Binding-site contacts:
Ligand atom C11 contacts residue GLU312 of chain 1.A at 4.0 Å.
Ligand atom N08 contacts residue VAL331 of chain 1.A at 4.4 Å.
Ligand atom N10 contacts residue GLY310 of chain 1.A at 3.7 Å.
Ligand atom C15 contacts residue GLN334 of chain 1.A at 4.4 Å.
Ligand atom C05 contacts residue GLY332 of chain 1.A at 3.9 Å.
Ligand atom O14 contacts residue GLY333 of chain 1.A at 4.3 Å.
Ligand atom O14 contacts residue GLY332 of chain 1.A at 3.4 Å (h-bond).
Ligand atom N08 contacts residue GLY332 of chain 1.A at 4.0 Å.
Ligand atom C09 contacts residue GLU312 of chain 1.A at 3.9 Å.
Ligand atom N10 contacts residue LEU330 of chain 1.A at 3.5 Å (h-bond).
Ligand atom C09 contacts residue VAL331 of chain 1.A at 4.2 Å (hydrophobic).
Ligand atom C09 contacts residue TYR580 of chain 1.A at 4.3 Å (hydrophobic).
Ligand atom C21 contacts residue LYS335 of chain 1.A at 4.4 Å.
Ligand atom N08 contacts residue GLY310 of chain 1.A at 3.9 Å.
Ligand atom C09 contacts residue GLY310 of chain 1.A at 3.0 Å.
Ligand atom C13 contacts residue GLY332 of chain 1.A at 4.3 Å.
Ligand atom N10 contacts residue GLU312 of chain 1.A at 3.0 Å (salt-bridge).
Ligand atom C03 contacts residue GLY306 of chain 1.A at 4.5 Å.
Ligand atom C09 contacts residue LEU330 of chain 1.A at 3.7 Å (hydrophobic).
Ligand atom O02 contacts residue GLY306 of chain 1.A at 3.6 Å.
Ligand atom C11 contacts residue LEU330 of chain 1.A at 4.5 Å (hydrophobic).
Ligand atom N10 contacts residue TYR580 of chain 1.A at 4.5 Å.
Ligand atom O02 contacts residue HIS307 of chain 1.A at 4.1 Å.
Ligand atom C22 contacts residue LYS335 of chain 1.A at 3.6 Å.
Ligand atom C09 contacts residue GLY332 of chain 1.A at 4.3 Å.
Ligand atom C23 contacts residue LYS335 of chain 1.A at 4.1 Å.
Ligand atom C03 contacts residue GLY332 of chain 1.A at 4.3 Å.
Ligand atom O02 contacts residue GLY332 of chain 1.A at 3.9 Å.
Ligand atom C20 contacts residue GLN334 of chain 1.A at 3.8 Å.

A small-molecule ligand and the protein it binds are described below.
Small molecule (SMILES): O=C(O)CN(CC(=O)N[C@@H](Cc1cnc[nH]1)C(=O)O)Cc1ccccc1

Sequence of chain 1.A:
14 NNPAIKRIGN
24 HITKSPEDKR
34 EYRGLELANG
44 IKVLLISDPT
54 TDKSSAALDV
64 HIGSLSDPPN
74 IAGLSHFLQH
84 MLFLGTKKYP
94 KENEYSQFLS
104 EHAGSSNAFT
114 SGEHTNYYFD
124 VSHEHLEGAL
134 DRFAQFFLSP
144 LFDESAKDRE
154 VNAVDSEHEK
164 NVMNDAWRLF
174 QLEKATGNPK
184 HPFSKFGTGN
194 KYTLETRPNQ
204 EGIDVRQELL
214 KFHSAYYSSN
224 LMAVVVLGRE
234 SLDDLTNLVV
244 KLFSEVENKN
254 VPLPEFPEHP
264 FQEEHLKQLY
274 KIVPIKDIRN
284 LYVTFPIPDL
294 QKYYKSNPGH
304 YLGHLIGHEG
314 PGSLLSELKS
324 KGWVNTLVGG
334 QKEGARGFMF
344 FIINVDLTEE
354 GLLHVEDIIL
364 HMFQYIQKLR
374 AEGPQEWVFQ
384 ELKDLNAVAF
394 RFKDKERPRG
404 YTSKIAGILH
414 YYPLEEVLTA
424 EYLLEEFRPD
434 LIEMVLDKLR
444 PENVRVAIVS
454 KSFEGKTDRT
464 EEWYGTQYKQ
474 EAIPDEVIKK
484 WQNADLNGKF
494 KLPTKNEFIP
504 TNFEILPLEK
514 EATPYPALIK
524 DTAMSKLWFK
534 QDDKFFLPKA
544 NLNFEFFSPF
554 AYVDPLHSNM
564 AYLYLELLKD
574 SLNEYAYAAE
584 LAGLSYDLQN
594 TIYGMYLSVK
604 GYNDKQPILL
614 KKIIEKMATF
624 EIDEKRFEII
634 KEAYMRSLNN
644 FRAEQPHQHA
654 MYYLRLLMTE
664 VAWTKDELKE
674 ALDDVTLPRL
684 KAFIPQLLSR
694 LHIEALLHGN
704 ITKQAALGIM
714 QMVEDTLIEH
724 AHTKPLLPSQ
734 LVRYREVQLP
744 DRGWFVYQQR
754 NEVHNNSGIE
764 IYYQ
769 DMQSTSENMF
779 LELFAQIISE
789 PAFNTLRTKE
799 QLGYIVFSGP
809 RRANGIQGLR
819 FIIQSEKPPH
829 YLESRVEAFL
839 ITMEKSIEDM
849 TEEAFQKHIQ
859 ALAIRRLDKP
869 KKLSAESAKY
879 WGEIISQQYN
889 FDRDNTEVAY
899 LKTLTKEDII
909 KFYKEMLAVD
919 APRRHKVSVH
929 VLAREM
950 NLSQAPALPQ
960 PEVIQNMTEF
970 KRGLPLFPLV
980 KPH